This small molecule binds to this protein.
Small molecule (SMILES): CC(=O)N[C@@H]1[C@@H](O)[C@H](O)[C@@H](CO)O[C@H]1O

Sequence of chain 1.A:
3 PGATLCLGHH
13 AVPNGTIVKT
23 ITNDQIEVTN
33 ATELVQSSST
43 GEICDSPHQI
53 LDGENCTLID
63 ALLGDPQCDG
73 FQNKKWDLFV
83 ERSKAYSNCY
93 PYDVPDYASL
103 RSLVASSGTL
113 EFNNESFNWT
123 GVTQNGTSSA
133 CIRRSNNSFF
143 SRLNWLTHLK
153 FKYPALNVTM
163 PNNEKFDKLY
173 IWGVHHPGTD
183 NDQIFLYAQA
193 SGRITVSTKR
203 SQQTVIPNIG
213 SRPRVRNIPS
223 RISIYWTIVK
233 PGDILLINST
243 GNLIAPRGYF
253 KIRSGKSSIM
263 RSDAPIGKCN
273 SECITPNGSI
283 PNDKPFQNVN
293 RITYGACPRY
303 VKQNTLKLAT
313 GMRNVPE

Sequence of chain 3.A:
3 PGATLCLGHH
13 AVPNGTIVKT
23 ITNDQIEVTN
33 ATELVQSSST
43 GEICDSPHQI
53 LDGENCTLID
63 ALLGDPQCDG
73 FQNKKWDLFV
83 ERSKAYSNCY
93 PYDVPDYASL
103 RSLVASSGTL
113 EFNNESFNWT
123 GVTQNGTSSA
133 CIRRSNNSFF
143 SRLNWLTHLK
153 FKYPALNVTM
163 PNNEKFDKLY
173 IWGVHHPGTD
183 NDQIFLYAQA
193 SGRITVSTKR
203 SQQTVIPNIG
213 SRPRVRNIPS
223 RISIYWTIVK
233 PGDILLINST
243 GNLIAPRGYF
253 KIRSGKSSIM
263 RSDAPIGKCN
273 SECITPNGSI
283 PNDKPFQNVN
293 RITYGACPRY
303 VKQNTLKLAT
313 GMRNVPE

Binding-site contacts:
Ligand atom C4 contacts residue ASN240 of chain 3.A at 4.3 Å.
Ligand atom C5 contacts residue ALA157 of chain 3.A at 4.2 Å (hydrophobic).
Ligand atom C3 contacts residue ALA157 of chain 3.A at 4.5 Å (hydrophobic).
Ligand atom N2 contacts residue ASN240 of chain 3.A at 2.9 Å (h-bond).
Ligand atom C8 contacts residue ASN240 of chain 3.A at 4.4 Å.
Ligand atom C1 contacts residue ASN240 of chain 3.A at 1.5 Å.
Ligand atom C3 contacts residue ASN240 of chain 3.A at 3.8 Å.
Ligand atom C2 contacts residue ASN240 of chain 3.A at 2.5 Å.
Ligand atom O6 contacts residue LEU158 of chain 3.A at 4.1 Å.
Ligand atom C5 contacts residue LEU158 of chain 3.A at 4.5 Å (hydrophobic).
Ligand atom O7 contacts residue THR242 of chain 3.A at 3.5 Å.
Ligand atom O5 contacts residue ASN159 of chain 3.A at 3.9 Å.
Ligand atom C6 contacts residue ALA157 of chain 3.A at 4.2 Å (hydrophobic).
Ligand atom O5 contacts residue LEU158 of chain 3.A at 3.2 Å (h-bond).
Ligand atom C6 contacts residue ASN159 of chain 3.A at 3.9 Å.
Ligand atom C1 contacts residue ASN159 of chain 3.A at 4.5 Å.
Ligand atom C5 contacts residue NAG1 of chain 3.D at 4.0 Å.
Ligand atom C5 contacts residue ASN240 of chain 3.A at 3.7 Å.
Ligand atom O6 contacts residue ASN159 of chain 3.A at 4.0 Å.
Ligand atom O5 contacts residue ALA157 of chain 3.A at 4.2 Å.
Ligand atom C1 contacts residue LEU158 of chain 3.A at 3.8 Å (hydrophobic).
Ligand atom C8 contacts residue ILE211 of chain 1.A at 4.2 Å (hydrophobic).
Ligand atom C6 contacts residue NAG1 of chain 3.D at 4.1 Å.
Ligand atom O7 contacts residue ARG195 of chain 3.A at 3.8 Å.
Ligand atom O5 contacts residue ASN240 of chain 3.A at 2.4 Å (h-bond).
Ligand atom O7 contacts residue ASN240 of chain 3.A at 3.2 Å (h-bond).
Ligand atom C4 contacts residue ALA157 of chain 3.A at 3.8 Å (hydrophobic).
Ligand atom O6 contacts residue ALA157 of chain 3.A at 3.1 Å.
Ligand atom C7 contacts residue THR242 of chain 3.A at 4.2 Å.
Ligand atom C8 contacts residue ARG195 of chain 3.A at 3.6 Å.
Ligand atom C5 contacts residue ASN159 of chain 3.A at 4.4 Å.
Ligand atom C7 contacts residue ASN240 of chain 3.A at 3.2 Å.
Ligand atom O7 contacts residue SER241 of chain 3.A at 3.5 Å (h-bond).